Binding-site contacts:
Ligand atom C1 contacts residue ASN661 of chain 1.A at 4.1 Å.
Ligand atom C4 contacts residue ASN633 of chain 1.A at 4.3 Å.
Ligand atom C8 contacts residue ASN661 of chain 1.A at 3.5 Å.
Ligand atom C2 contacts residue ASN661 of chain 1.A at 3.9 Å.
Ligand atom C8 contacts residue ASN633 of chain 1.A at 3.6 Å.
Ligand atom C8 contacts residue TYR663 of chain 1.A at 3.6 Å (hydrophobic).
Ligand atom N2 contacts residue ASN661 of chain 1.A at 3.1 Å (h-bond).
Ligand atom C8 contacts residue LEU614 of chain 1.A at 4.5 Å (hydrophobic).
Ligand atom C8 contacts residue ALA611 of chain 1.A at 4.5 Å (hydrophobic).
Ligand atom C7 contacts residue ASN661 of chain 1.A at 3.9 Å.
Ligand atom O5 contacts residue ASN633 of chain 1.A at 2.4 Å (h-bond).
Ligand atom C7 contacts residue ASN633 of chain 1.A at 3.4 Å.
Ligand atom O7 contacts residue ASN633 of chain 1.A at 3.5 Å (h-bond).
Ligand atom C1 contacts residue ASN633 of chain 1.A at 1.4 Å.
Ligand atom C3 contacts residue ASN633 of chain 1.A at 3.9 Å.
Ligand atom O3 contacts residue ASN661 of chain 1.A at 4.4 Å.
Ligand atom C3 contacts residue ASN661 of chain 1.A at 3.9 Å.
Ligand atom C2 contacts residue ASN633 of chain 1.A at 2.5 Å.
Ligand atom N2 contacts residue ASN633 of chain 1.A at 3.0 Å (h-bond).
Ligand atom C5 contacts residue ASN633 of chain 1.A at 3.7 Å.

This small molecule binds to this protein.
Small molecule (SMILES): CC(=O)N[C@@H]1[C@@H](O)[C@H](O)[C@@H](CO)O[C@H]1O

Sequence of chain 1.A:
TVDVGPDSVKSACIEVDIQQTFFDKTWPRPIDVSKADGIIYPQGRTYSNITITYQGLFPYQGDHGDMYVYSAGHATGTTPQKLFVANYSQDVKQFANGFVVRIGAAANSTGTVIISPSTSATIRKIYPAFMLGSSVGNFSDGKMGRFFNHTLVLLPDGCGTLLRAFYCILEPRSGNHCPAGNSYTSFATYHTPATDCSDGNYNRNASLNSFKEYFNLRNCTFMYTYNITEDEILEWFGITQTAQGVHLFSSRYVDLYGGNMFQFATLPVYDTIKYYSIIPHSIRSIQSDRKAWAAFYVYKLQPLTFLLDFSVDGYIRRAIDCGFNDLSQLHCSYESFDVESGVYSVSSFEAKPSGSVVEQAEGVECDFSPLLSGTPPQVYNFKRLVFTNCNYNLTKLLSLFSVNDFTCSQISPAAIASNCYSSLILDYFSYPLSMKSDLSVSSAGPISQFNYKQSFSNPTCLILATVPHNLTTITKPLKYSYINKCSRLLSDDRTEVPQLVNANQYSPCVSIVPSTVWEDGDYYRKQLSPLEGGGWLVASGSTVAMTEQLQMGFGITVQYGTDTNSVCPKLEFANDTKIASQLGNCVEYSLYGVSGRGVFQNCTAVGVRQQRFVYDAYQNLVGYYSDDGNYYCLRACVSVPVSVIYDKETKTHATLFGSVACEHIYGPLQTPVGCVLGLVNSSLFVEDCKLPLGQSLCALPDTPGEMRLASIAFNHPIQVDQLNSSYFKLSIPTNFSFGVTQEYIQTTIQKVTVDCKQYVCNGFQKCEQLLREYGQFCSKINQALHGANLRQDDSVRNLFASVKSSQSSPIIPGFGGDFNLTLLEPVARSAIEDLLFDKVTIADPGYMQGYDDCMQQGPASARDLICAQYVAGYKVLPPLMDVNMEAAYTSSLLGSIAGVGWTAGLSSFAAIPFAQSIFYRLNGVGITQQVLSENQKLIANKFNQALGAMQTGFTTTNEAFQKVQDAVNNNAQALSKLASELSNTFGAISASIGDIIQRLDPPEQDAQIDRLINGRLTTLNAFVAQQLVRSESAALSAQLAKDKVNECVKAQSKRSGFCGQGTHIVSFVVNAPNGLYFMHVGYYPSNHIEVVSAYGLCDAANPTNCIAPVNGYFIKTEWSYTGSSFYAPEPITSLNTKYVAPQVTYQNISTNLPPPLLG